A small-molecule ligand and the protein it binds are described below.
Small molecule (SMILES): CC(=O)N[C@@H]1[C@@H](O)[C@H](O)[C@@H](CO)O[C@H]1O

Binding-site contacts:
Ligand atom O7 contacts residue ASN155 of chain 1.A at 3.2 Å (h-bond).
Ligand atom C8 contacts residue ASN155 of chain 1.A at 4.5 Å.
Ligand atom C5 contacts residue ASN155 of chain 1.A at 3.7 Å.
Ligand atom C1 contacts residue ASN155 of chain 1.A at 1.4 Å.
Ligand atom N2 contacts residue ASN155 of chain 1.A at 2.9 Å (h-bond).
Ligand atom C7 contacts residue ASN155 of chain 1.A at 3.3 Å.
Ligand atom C2 contacts residue ASN155 of chain 1.A at 2.5 Å.
Ligand atom C8 contacts residue SER124 of chain 1.A at 3.3 Å.
Ligand atom C4 contacts residue ASN155 of chain 1.A at 4.2 Å.
Ligand atom C8 contacts residue SER125 of chain 1.A at 3.6 Å.
Ligand atom C3 contacts residue ASN155 of chain 1.A at 3.8 Å.
Ligand atom C8 contacts residue LYS154 of chain 1.A at 4.2 Å.
Ligand atom O5 contacts residue ASN155 of chain 1.A at 2.4 Å (h-bond).

Sequence of chain 1.A:
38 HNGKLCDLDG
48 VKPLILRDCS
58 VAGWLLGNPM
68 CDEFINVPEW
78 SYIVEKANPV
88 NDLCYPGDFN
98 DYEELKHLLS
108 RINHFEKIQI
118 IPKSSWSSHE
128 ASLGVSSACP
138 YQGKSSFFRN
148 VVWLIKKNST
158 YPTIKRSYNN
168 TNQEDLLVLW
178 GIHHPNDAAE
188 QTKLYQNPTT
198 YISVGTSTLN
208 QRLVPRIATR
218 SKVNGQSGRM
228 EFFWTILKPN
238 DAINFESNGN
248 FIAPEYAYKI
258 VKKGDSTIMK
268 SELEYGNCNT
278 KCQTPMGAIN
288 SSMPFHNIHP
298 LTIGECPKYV